Binding-site contacts:
Ligand atom CAO contacts residue PHE130 of chain 1.A at 3.7 Å (hydrophobic).
Ligand atom CAB contacts residue MET122 of chain 1.A at 3.6 Å (hydrophobic).
Ligand atom CAK contacts residue THR169 of chain 1.A at 3.8 Å.
Ligand atom NAN contacts residue PHE130 of chain 1.A at 3.6 Å.
Ligand atom NAJ contacts residue TYR168 of chain 1.A at 3.1 Å.
Ligand atom CAT contacts residue ASN199 of chain 1.A at 4.0 Å.
Ligand atom NAN contacts residue ASN196 of chain 1.A at 4.0 Å.
Ligand atom OAR contacts residue ASN199 of chain 1.A at 2.8 Å (h-bond).
Ligand atom CAL contacts residue GLY126 of chain 1.A at 3.5 Å.
Ligand atom CAO contacts residue THR169 of chain 1.A at 3.8 Å.
Ligand atom CAF contacts residue LEU107 of chain 1.A at 3.9 Å (hydrophobic).
Ligand atom CAV contacts residue ASN196 of chain 1.A at 3.6 Å.
Ligand atom CAH contacts residue LEU107 of chain 1.A at 4.0 Å (hydrophobic).
Ligand atom CAS contacts residue PHE130 of chain 1.A at 3.4 Å (hydrophobic).
Ligand atom NAJ contacts residue VAL172 of chain 1.A at 3.6 Å.
Ligand atom CAP contacts residue THR169 of chain 1.A at 3.2 Å.
Ligand atom CAO contacts residue ASN196 of chain 1.A at 3.2 Å.
Ligand atom NAG contacts residue TRP123 of chain 1.A at 4.0 Å.
Ligand atom SAA contacts residue MET122 of chain 1.A at 3.4 Å (h-bond).
Ligand atom CAH contacts residue TRP123 of chain 1.A at 3.8 Å (hydrophobic).
Ligand atom CAD contacts residue TYR168 of chain 1.A at 3.7 Å (hydrophobic).
Ligand atom CAV contacts residue MET162 of chain 1.A at 3.4 Å (hydrophobic).
Ligand atom OAI contacts residue TRP123 of chain 1.A at 3.9 Å.
Ligand atom NAG contacts residue GLY126 of chain 1.A at 4.0 Å.
Ligand atom CAS contacts residue ASN196 of chain 1.A at 3.5 Å.
Ligand atom CAQ contacts residue PHE130 of chain 1.A at 3.4 Å (hydrophobic).
Ligand atom NAG contacts residue LEU107 of chain 1.A at 3.7 Å.
Ligand atom OAR contacts residue ILE127 of chain 1.A at 4.0 Å.
Ligand atom CAM contacts residue ILE127 of chain 1.A at 3.6 Å (hydrophobic).
Ligand atom OAR contacts residue PHE130 of chain 1.A at 3.7 Å.
Ligand atom SAA contacts residue GLY126 of chain 1.A at 3.7 Å.
Ligand atom OAI contacts residue THR169 of chain 1.A at 3.5 Å (h-bond).
Ligand atom CAM contacts residue TRP227 of chain 1.A at 3.5 Å (hydrophobic).
Ligand atom CAH contacts residue THR169 of chain 1.A at 4.0 Å.
Ligand atom CAM contacts residue ASN199 of chain 1.A at 4.0 Å.
Ligand atom CAL contacts residue ILE127 of chain 1.A at 3.6 Å (hydrophobic).
Ligand atom OAI contacts residue TYR168 of chain 1.A at 3.6 Å.
Ligand atom CAU contacts residue PHE130 of chain 1.A at 3.8 Å (hydrophobic).
Ligand atom CAT contacts residue PHE130 of chain 1.A at 3.5 Å (hydrophobic).
Ligand atom CAQ contacts residue ASN199 of chain 1.A at 3.7 Å.

Sequence of chain 1.A:
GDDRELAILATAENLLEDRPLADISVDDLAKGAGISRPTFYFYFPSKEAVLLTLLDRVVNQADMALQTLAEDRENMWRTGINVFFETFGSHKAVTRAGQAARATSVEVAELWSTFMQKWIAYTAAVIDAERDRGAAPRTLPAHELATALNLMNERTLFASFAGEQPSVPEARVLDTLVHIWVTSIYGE

The protein below binds the small molecule below.
Small molecule (SMILES): CC(C)CCC(=O)N1CCC(c2nc(-c3cccs3)no2)CC1